Sequence of chain 1.C:
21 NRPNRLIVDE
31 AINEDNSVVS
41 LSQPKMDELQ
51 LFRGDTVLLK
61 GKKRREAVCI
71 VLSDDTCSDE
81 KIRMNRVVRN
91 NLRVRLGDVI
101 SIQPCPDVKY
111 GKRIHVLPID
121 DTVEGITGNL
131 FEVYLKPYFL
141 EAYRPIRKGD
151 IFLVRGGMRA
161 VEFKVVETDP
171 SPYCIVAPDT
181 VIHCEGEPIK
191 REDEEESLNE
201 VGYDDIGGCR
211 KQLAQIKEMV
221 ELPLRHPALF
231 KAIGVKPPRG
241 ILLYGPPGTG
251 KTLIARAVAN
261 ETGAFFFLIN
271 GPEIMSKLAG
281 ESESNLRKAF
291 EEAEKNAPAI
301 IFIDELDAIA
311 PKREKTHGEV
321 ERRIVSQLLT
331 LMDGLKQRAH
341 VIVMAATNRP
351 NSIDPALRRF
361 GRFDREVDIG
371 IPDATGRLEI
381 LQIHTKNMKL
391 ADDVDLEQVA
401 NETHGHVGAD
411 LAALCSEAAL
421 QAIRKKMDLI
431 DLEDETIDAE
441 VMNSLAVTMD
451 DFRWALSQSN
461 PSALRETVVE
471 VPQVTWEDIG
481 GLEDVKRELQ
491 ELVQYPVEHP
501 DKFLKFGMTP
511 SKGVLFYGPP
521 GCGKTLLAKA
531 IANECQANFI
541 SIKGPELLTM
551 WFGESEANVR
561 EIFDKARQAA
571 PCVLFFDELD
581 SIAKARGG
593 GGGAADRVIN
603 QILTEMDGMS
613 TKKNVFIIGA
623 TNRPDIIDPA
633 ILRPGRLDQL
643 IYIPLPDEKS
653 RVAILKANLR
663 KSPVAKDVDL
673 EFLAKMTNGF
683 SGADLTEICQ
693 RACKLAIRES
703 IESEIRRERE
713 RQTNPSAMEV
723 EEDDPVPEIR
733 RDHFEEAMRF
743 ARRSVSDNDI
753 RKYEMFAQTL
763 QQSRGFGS

This protein binds this small molecule.
Small molecule (SMILES): Nc1ncnc2c1ncn2[C@@H]1O[C@H](COP(=O)(O)OP(=O)(O)OP(O)(O)=S)[C@@H](O)[C@H]1O

Binding-site contacts:
Ligand atom N1 contacts residue GLY480 of chain 1.C at 3.3 Å (h-bond).
Ligand atom O2B contacts residue CYS522 of chain 1.C at 3.8 Å.
Ligand atom O3G contacts residue ARG766 of chain 1.D at 2.4 Å (salt-bridge).
Ligand atom C2 contacts residue ASP478 of chain 1.C at 3.3 Å.
Ligand atom S1G contacts residue PRO636 of chain 1.D at 4.0 Å.
Ligand atom O1B contacts residue THR525 of chain 1.C at 2.8 Å (h-bond).
Ligand atom N1 contacts residue ASP478 of chain 1.C at 3.8 Å.
Ligand atom N6 contacts residue CYS522 of chain 1.C at 3.9 Å.
Ligand atom C1' contacts residue THR688 of chain 1.C at 3.6 Å.
Ligand atom O1B contacts residue MG1 of chain 1.R at 2.1 Å.
Ligand atom N7 contacts residue GLY521 of chain 1.C at 3.8 Å.
Ligand atom O2A contacts residue THR525 of chain 1.C at 3.4 Å (h-bond).
Ligand atom N7 contacts residue CYS522 of chain 1.C at 3.6 Å.
Ligand atom C8 contacts residue GLY684 of chain 1.C at 3.9 Å.
Ligand atom N1 contacts residue ILE656 of chain 1.C at 3.9 Å.
Ligand atom O4' contacts residue ALA685 of chain 1.C at 3.9 Å.
Ligand atom O2A contacts residue LYS524 of chain 1.C at 3.4 Å (salt-bridge).
Ligand atom PG contacts residue MG1 of chain 1.R at 3.6 Å.
Ligand atom C4 contacts residue LEU526 of chain 1.C at 3.8 Å (hydrophobic).
Ligand atom S1G contacts residue ARG766 of chain 1.D at 3.8 Å.
Ligand atom O2A contacts residue LEU526 of chain 1.C at 3.5 Å (h-bond).
Ligand atom C8 contacts residue GLY521 of chain 1.C at 3.6 Å.
Ligand atom N1 contacts residue ILE479 of chain 1.C at 3.9 Å.
Ligand atom O2' contacts residue THR688 of chain 1.C at 3.9 Å.
Ligand atom O2B contacts residue GLY523 of chain 1.C at 3.5 Å (h-bond).
Ligand atom N6 contacts residue GLY480 of chain 1.C at 3.5 Å (h-bond).
Ligand atom PG contacts residue ARG766 of chain 1.D at 3.6 Å.
Ligand atom O2G contacts residue MG1 of chain 1.R at 2.1 Å.
Ligand atom N3 contacts residue LEU526 of chain 1.C at 3.9 Å.
Ligand atom O3A contacts residue MG1 of chain 1.R at 3.9 Å.
Ligand atom PB contacts residue MG1 of chain 1.R at 3.4 Å.
Ligand atom O1A contacts residue THR525 of chain 1.C at 3.5 Å (h-bond).
Ligand atom PA contacts residue MG1 of chain 1.R at 3.7 Å.
Ligand atom O1A contacts residue MG1 of chain 1.R at 2.7 Å.
Ligand atom N7 contacts residue GLY523 of chain 1.C at 3.6 Å (h-bond).
Ligand atom S1G contacts residue GLY521 of chain 1.C at 3.9 Å.
Ligand atom O2A contacts residue GLY523 of chain 1.C at 3.2 Å.
Ligand atom O3A contacts residue GLY523 of chain 1.C at 3.6 Å.
Ligand atom O3B contacts residue GLY521 of chain 1.C at 3.2 Å (h-bond).
Ligand atom O2B contacts residue LYS524 of chain 1.C at 3.2 Å (salt-bridge).

Sequence of chain 1.D:
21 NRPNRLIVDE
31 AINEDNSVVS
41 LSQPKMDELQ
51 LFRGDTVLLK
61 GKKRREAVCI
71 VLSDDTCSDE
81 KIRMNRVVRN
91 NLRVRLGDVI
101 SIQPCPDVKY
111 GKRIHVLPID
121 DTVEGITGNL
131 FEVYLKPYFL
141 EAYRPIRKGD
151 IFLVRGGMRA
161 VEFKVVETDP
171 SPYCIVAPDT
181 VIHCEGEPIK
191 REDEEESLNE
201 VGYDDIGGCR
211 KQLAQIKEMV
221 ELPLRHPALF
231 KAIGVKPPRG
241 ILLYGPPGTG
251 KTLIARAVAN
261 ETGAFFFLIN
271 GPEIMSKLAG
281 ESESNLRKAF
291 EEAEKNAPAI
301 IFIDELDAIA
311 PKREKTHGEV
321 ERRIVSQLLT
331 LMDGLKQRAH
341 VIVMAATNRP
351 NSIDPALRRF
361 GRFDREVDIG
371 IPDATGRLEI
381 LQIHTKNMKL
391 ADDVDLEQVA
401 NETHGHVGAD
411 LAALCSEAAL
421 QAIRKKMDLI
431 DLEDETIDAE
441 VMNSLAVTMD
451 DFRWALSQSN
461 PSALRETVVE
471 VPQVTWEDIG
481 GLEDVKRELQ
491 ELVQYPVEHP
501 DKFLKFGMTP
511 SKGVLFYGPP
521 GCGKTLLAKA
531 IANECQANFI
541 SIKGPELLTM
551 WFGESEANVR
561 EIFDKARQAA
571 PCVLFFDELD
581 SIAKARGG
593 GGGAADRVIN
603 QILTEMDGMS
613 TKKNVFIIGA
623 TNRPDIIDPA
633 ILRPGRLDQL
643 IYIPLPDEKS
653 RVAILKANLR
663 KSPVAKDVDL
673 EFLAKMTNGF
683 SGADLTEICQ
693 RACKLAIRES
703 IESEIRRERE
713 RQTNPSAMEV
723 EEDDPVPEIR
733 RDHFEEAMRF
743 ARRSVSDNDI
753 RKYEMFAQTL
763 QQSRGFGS